The small molecule below binds the protein below.
Small molecule (SMILES): Nc1ncnc2c1ncn2[C@@H]1O[C@H](CO)[C@H]2O[P](O)(=S)O[C@H]21

Sequence of chain 1.A:
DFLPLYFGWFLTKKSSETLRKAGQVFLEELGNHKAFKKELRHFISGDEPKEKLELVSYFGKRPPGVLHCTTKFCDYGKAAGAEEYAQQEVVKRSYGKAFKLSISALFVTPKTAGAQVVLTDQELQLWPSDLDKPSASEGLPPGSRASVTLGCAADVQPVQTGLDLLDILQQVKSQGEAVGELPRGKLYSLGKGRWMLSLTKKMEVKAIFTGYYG

Binding-site contacts:
Ligand atom N7 contacts residue PHE78 of chain 1.A at 3.6 Å.
Ligand atom O4' contacts residue TYR11 of chain 1.A at 4.0 Å.
Ligand atom N1 contacts residue VAL164 of chain 1.A at 3.9 Å.
Ligand atom O4' contacts residue THR75 of chain 1.A at 4.0 Å.
Ligand atom C6 contacts residue PHE78 of chain 1.A at 3.7 Å (hydrophobic).
Ligand atom C8 contacts residue VAL164 of chain 1.A at 4.0 Å (hydrophobic).
Ligand atom N9 contacts residue VAL164 of chain 1.A at 4.0 Å.
Ligand atom O3' contacts residue HIS73 of chain 1.A at 3.0 Å (h-bond).
Ligand atom N1 contacts residue ARG150 of chain 1.A at 3.8 Å.
Ligand atom C5 contacts residue VAL164 of chain 1.A at 3.6 Å (hydrophobic).
Ligand atom C4 contacts residue VAL164 of chain 1.A at 3.8 Å (hydrophobic).
Ligand atom S1P contacts residue PRO163 of chain 1.A at 3.6 Å.
Ligand atom C2 contacts residue ARG150 of chain 1.A at 3.6 Å.
Ligand atom N7 contacts residue VAL164 of chain 1.A at 4.0 Å.
Ligand atom C2 contacts residue PHE78 of chain 1.A at 3.7 Å (hydrophobic).
Ligand atom C5 contacts residue PHE78 of chain 1.A at 3.4 Å (hydrophobic).
Ligand atom C8 contacts residue PHE78 of chain 1.A at 3.5 Å (hydrophobic).
Ligand atom P contacts residue HIS73 of chain 1.A at 4.0 Å.
Ligand atom C4 contacts residue PHE78 of chain 1.A at 3.4 Å (hydrophobic).
Ligand atom C6 contacts residue VAL164 of chain 1.A at 3.7 Å (hydrophobic).
Ligand atom O2' contacts residue PRO163 of chain 1.A at 3.2 Å.
Ligand atom C2' contacts residue PRO163 of chain 1.A at 3.9 Å (hydrophobic).
Ligand atom P contacts residue THR75 of chain 1.A at 3.6 Å.
Ligand atom C3' contacts residue HIS73 of chain 1.A at 4.0 Å.
Ligand atom N1 contacts residue PHE78 of chain 1.A at 3.8 Å.
Ligand atom C5' contacts residue TYR11 of chain 1.A at 3.5 Å (hydrophobic).
Ligand atom C4' contacts residue TYR11 of chain 1.A at 3.6 Å (hydrophobic).
Ligand atom N6 contacts residue PHE78 of chain 1.A at 3.8 Å.
Ligand atom P contacts residue PRO163 of chain 1.A at 4.0 Å.
Ligand atom C2 contacts residue VAL164 of chain 1.A at 4.0 Å (hydrophobic).
Ligand atom OP3 contacts residue THR75 of chain 1.A at 2.9 Å (h-bond).
Ligand atom S1P contacts residue THR154 of chain 1.A at 2.5 Å (h-bond).
Ligand atom C2' contacts residue VAL164 of chain 1.A at 3.8 Å (hydrophobic).
Ligand atom O4' contacts residue PHE78 of chain 1.A at 3.6 Å.
Ligand atom O2' contacts residue VAL164 of chain 1.A at 3.2 Å (h-bond).
Ligand atom N3 contacts residue PHE78 of chain 1.A at 3.5 Å.
Ligand atom O3' contacts residue THR75 of chain 1.A at 3.2 Å (h-bond).
Ligand atom O5' contacts residue PHE78 of chain 1.A at 3.9 Å.
Ligand atom N3 contacts residue VAL164 of chain 1.A at 3.9 Å.
Ligand atom N9 contacts residue PHE78 of chain 1.A at 3.7 Å.